Binding-site contacts:
Ligand atom N9 contacts residue ASP76 of chain 1.A at 4.2 Å.
Ligand atom C5 contacts residue TYR75 of chain 1.A at 3.3 Å (hydrophobic).
Ligand atom C6 contacts residue LEU93 of chain 3.A at 3.8 Å (hydrophobic).
Ligand atom C2 contacts residue GLU95 of chain 3.A at 3.5 Å.
Ligand atom C2 contacts residue ASP74 of chain 1.A at 4.2 Å.
Ligand atom N2 contacts residue GLU95 of chain 3.A at 2.7 Å (salt-bridge).
Ligand atom C8 contacts residue TYR75 of chain 1.A at 3.8 Å (hydrophobic).
Ligand atom N3 contacts residue TYR75 of chain 1.A at 3.0 Å (h-bond).
Ligand atom O6 contacts residue LEU93 of chain 3.A at 3.3 Å.
Ligand atom O6 contacts residue HIS92 of chain 3.A at 4.2 Å.
Ligand atom C5 contacts residue LEU69 of chain 1.A at 4.0 Å (hydrophobic).
Ligand atom C2 contacts residue LEU69 of chain 1.A at 4.2 Å (hydrophobic).
Ligand atom N3 contacts residue LEU69 of chain 1.A at 3.7 Å.
Ligand atom N7 contacts residue ALA38 of chain 3.A at 3.9 Å.
Ligand atom N2 contacts residue TYR75 of chain 1.A at 3.6 Å.
Ligand atom N2 contacts residue VAL72 of chain 1.A at 3.5 Å.
Ligand atom N9 contacts residue ASP74 of chain 1.A at 2.9 Å (salt-bridge).
Ligand atom N1 contacts residue LEU93 of chain 3.A at 4.1 Å.
Ligand atom N9 contacts residue TYR75 of chain 1.A at 3.6 Å.
Ligand atom C6 contacts residue GLN94 of chain 3.A at 3.9 Å.
Ligand atom C2 contacts residue VAL73 of chain 1.A at 3.8 Å (hydrophobic).
Ligand atom N3 contacts residue ASP74 of chain 1.A at 3.4 Å.
Ligand atom C6 contacts residue GLU95 of chain 3.A at 3.8 Å.
Ligand atom N7 contacts residue TYR75 of chain 1.A at 3.5 Å (h-bond).
Ligand atom N9 contacts residue LEU69 of chain 1.A at 3.8 Å.
Ligand atom O6 contacts residue GLU95 of chain 3.A at 3.8 Å.
Ligand atom C4 contacts residue LEU69 of chain 1.A at 3.6 Å (hydrophobic).
Ligand atom N3 contacts residue VAL73 of chain 1.A at 4.0 Å.
Ligand atom C4 contacts residue TYR75 of chain 1.A at 3.5 Å (hydrophobic).
Ligand atom C8 contacts residue ASP74 of chain 1.A at 4.1 Å.
Ligand atom O6 contacts residue TYR75 of chain 1.A at 3.8 Å.
Ligand atom N2 contacts residue ASP74 of chain 1.A at 4.1 Å.
Ligand atom O6 contacts residue GLN94 of chain 3.A at 2.8 Å (h-bond).
Ligand atom C6 contacts residue TYR75 of chain 1.A at 3.4 Å (hydrophobic).
Ligand atom N2 contacts residue VAL73 of chain 1.A at 2.8 Å (h-bond).
Ligand atom C4 contacts residue ASP74 of chain 1.A at 3.6 Å.
Ligand atom C2 contacts residue VAL72 of chain 1.A at 3.9 Å (hydrophobic).
Ligand atom C2 contacts residue TYR75 of chain 1.A at 3.3 Å (hydrophobic).
Ligand atom N1 contacts residue GLU95 of chain 3.A at 2.8 Å (salt-bridge).
Ligand atom N1 contacts residue TYR75 of chain 1.A at 3.4 Å.

Sequence of chain 3.A:
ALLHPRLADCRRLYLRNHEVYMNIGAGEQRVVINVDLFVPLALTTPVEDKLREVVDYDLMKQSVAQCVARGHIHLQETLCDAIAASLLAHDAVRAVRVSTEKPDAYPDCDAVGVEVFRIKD

This protein binds this small molecule.
Small molecule (SMILES): Nc1nc2[nH]cnc2c(=O)[nH]1

Sequence of chain 1.A:
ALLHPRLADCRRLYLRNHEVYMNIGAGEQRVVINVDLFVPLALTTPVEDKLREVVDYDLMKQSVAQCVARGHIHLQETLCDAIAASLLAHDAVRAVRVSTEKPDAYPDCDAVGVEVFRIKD